The small molecule below binds the protein below.
Small molecule (SMILES): C=CC1=C(C)/C(=C/c2[nH]c(/C=C3\N=C(/C=C4\NC(=O)C(C)=C4C=C)C(C)=C3CCC(=O)O)c(CCC(=O)O)c2C)NC1=O

Binding-site contacts:
Ligand atom O1D contacts residue ARG209 of chain 1.B at 2.5 Å (salt-bridge).
Ligand atom OC contacts residue TYR250 of chain 1.B at 3.7 Å.
Ligand atom CGD contacts residue TYR203 of chain 1.B at 3.4 Å (hydrophobic).
Ligand atom O1A contacts residue HIS277 of chain 1.B at 3.4 Å (h-bond).
Ligand atom CGD contacts residue ARG209 of chain 1.B at 3.0 Å.
Ligand atom CAD contacts residue TYR203 of chain 1.B at 3.3 Å (hydrophobic).
Ligand atom O1A contacts residue SER275 of chain 1.B at 3.3 Å (h-bond).
Ligand atom NB contacts residue TYR250 of chain 1.B at 3.6 Å.
Ligand atom OB contacts residue TYR190 of chain 1.B at 3.7 Å.
Ligand atom CMA contacts residue TYR163 of chain 1.B at 3.6 Å (hydrophobic).
Ligand atom C4B contacts residue TYR250 of chain 1.B at 3.6 Å (hydrophobic).
Ligand atom OB contacts residue GLN188 of chain 1.B at 3.5 Å (h-bond).
Ligand atom CBC contacts residue CYS12 of chain 1.B at 1.7 Å (hydrophobic).
Ligand atom CHB contacts residue ASP194 of chain 1.B at 3.7 Å.
Ligand atom ND contacts residue ASP194 of chain 1.B at 3.6 Å (salt-bridge).
Ligand atom CBA contacts residue TYR203 of chain 1.B at 3.4 Å (hydrophobic).
Ligand atom CAC contacts residue CYS12 of chain 1.B at 2.5 Å (hydrophobic).
Ligand atom OC contacts residue ASP194 of chain 1.B at 2.8 Å (salt-bridge).
Ligand atom NA contacts residue ASP194 of chain 1.B at 3.3 Å (salt-bridge).
Ligand atom CBD contacts residue HIS247 of chain 1.B at 3.4 Å.
Ligand atom CAA contacts residue TYR203 of chain 1.B at 3.5 Å (hydrophobic).
Ligand atom CHA contacts residue TYR203 of chain 1.B at 3.8 Å (hydrophobic).
Ligand atom NB contacts residue TYR190 of chain 1.B at 3.5 Å.
Ligand atom C1C contacts residue ASP194 of chain 1.B at 3.3 Å.
Ligand atom NC contacts residue ASP194 of chain 1.B at 3.1 Å (salt-bridge).
Ligand atom C4A contacts residue ASP194 of chain 1.B at 3.7 Å.
Ligand atom CHD contacts residue PRO196 of chain 1.B at 3.6 Å (hydrophobic).
Ligand atom C4D contacts residue HIS247 of chain 1.B at 3.6 Å.
Ligand atom O2A contacts residue TYR163 of chain 1.B at 3.1 Å (h-bond).
Ligand atom O2D contacts residue ARG209 of chain 1.B at 2.9 Å (salt-bridge).
Ligand atom NB contacts residue ASP194 of chain 1.B at 3.4 Å (salt-bridge).
Ligand atom CHA contacts residue HIS247 of chain 1.B at 3.7 Å.
Ligand atom O1A contacts residue SER259 of chain 1.B at 3.5 Å (h-bond).
Ligand atom CBD contacts residue TYR203 of chain 1.B at 3.5 Å (hydrophobic).
Ligand atom CMC contacts residue ASP194 of chain 1.B at 3.8 Å.
Ligand atom ND contacts residue HIS247 of chain 1.B at 3.7 Å.
Ligand atom O2A contacts residue SER275 of chain 1.B at 2.5 Å (h-bond).
Ligand atom CMD contacts residue SER244 of chain 1.B at 3.7 Å.
Ligand atom CGA contacts residue SER275 of chain 1.B at 3.0 Å.
Ligand atom O2D contacts residue TYR203 of chain 1.B at 2.8 Å (h-bond).

Sequence of chain 1.B:
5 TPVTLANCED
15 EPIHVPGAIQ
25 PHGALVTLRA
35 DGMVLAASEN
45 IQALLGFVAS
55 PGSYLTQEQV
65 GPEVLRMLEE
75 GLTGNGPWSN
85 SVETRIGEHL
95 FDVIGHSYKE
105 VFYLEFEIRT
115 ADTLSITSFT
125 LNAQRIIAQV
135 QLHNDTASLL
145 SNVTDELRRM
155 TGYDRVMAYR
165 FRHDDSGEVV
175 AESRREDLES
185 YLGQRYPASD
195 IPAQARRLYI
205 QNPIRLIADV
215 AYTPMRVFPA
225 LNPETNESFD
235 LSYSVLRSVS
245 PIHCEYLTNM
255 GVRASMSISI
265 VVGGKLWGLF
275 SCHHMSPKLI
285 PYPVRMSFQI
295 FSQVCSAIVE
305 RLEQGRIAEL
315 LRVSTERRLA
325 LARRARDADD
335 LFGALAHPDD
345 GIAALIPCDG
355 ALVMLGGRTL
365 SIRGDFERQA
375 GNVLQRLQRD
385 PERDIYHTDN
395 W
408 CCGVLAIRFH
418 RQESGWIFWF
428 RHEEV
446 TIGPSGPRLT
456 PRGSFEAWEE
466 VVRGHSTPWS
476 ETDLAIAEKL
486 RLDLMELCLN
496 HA